Binding-site contacts:
Ligand atom C1 contacts residue SER211 of chain 1.C at 4.3 Å.
Ligand atom C2 contacts residue ASN149 of chain 1.C at 2.5 Å.
Ligand atom C8 contacts residue LYS213 of chain 1.C at 3.5 Å.
Ligand atom O7 contacts residue LYS196 of chain 1.C at 4.1 Å.
Ligand atom C4 contacts residue ASN149 of chain 1.C at 4.2 Å.
Ligand atom O3 contacts residue LYS192 of chain 1.C at 4.4 Å.
Ligand atom N2 contacts residue ILE194 of chain 1.C at 4.2 Å.
Ligand atom O5 contacts residue ILE194 of chain 1.C at 4.0 Å.
Ligand atom O6 contacts residue THR151 of chain 1.C at 4.3 Å.
Ligand atom C2 contacts residue ILE194 of chain 1.C at 3.7 Å (hydrophobic).
Ligand atom C7 contacts residue LYS192 of chain 1.C at 4.4 Å.
Ligand atom O7 contacts residue SER211 of chain 1.C at 3.2 Å.
Ligand atom C5 contacts residue SER211 of chain 1.C at 4.3 Å.
Ligand atom C1 contacts residue ILE194 of chain 1.C at 3.9 Å (hydrophobic).
Ligand atom C7 contacts residue LYS213 of chain 1.C at 4.3 Å.
Ligand atom C6 contacts residue LYS192 of chain 1.C at 4.3 Å.
Ligand atom C7 contacts residue ASN149 of chain 1.C at 3.7 Å.
Ligand atom O7 contacts residue LYS192 of chain 1.C at 4.3 Å.
Ligand atom N2 contacts residue LYS213 of chain 1.C at 4.4 Å.
Ligand atom C8 contacts residue LYS192 of chain 1.C at 4.3 Å.
Ligand atom C7 contacts residue SER211 of chain 1.C at 4.3 Å.
Ligand atom O7 contacts residue ASN149 of chain 1.C at 3.8 Å.
Ligand atom O6 contacts residue LYS192 of chain 1.C at 3.9 Å.
Ligand atom C3 contacts residue ASN149 of chain 1.C at 3.8 Å.
Ligand atom O5 contacts residue ASN149 of chain 1.C at 2.3 Å (h-bond).
Ligand atom C1 contacts residue ASN149 of chain 1.C at 1.4 Å.
Ligand atom C4 contacts residue ILE194 of chain 1.C at 4.4 Å (hydrophobic).
Ligand atom O7 contacts residue PHE212 of chain 1.C at 4.4 Å.
Ligand atom C8 contacts residue ASP190 of chain 1.C at 4.4 Å.
Ligand atom O4 contacts residue ILE194 of chain 1.C at 3.2 Å.
Ligand atom N2 contacts residue ASN149 of chain 1.C at 3.0 Å (h-bond).
Ligand atom C5 contacts residue ASN149 of chain 1.C at 3.6 Å.
Ligand atom O6 contacts residue ASN149 of chain 1.C at 4.5 Å.

The small molecule below binds the protein below.
Small molecule (SMILES): CC(=O)N[C@H]1[C@H](O[C@H]2[C@H](O)[C@@H](NC(C)=O)CO[C@@H]2CO)O[C@H](CO)[C@@H](O[C@@H]2O[C@H](CO)[C@@H](O)[C@H](O)[C@@H]2O)[C@@H]1O

Sequence of chain 1.C:
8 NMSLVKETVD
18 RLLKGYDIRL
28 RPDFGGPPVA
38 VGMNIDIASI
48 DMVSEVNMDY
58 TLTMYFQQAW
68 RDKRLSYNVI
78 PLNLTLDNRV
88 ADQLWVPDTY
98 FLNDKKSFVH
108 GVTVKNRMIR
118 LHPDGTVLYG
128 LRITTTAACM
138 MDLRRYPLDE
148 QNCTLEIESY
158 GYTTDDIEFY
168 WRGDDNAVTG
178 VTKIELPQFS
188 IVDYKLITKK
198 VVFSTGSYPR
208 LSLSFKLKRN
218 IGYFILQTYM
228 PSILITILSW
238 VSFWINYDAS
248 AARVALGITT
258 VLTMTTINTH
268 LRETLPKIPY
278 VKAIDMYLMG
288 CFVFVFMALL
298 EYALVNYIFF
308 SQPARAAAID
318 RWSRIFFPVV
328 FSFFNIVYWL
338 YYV